This small molecule binds to this protein.
Small molecule (SMILES): CC(=O)N[C@H]1[C@H](O[C@H]2[C@H](O)[C@@H](NC(C)=O)CO[C@@H]2CO)O[C@H](CO)[C@@H](O[C@@H]2O[C@H](CO)[C@@H](O)[C@H](O)[C@@H]2O)[C@@H]1O

Sequence of chain 2.C:
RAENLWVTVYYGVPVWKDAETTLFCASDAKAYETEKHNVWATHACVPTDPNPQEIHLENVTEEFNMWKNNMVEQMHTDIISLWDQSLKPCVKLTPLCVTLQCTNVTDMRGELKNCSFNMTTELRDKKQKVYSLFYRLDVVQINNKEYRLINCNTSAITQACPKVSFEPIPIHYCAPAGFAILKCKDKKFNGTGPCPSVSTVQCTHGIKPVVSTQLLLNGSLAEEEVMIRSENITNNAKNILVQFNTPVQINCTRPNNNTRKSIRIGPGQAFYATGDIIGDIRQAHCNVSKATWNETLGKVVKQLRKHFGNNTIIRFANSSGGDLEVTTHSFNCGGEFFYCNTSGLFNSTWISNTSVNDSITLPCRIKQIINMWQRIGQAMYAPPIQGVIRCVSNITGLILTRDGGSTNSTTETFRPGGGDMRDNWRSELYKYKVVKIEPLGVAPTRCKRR

Binding-site contacts:
Ligand atom C4 contacts residue NAG2 of chain 2.I at 4.4 Å.
Ligand atom C8 contacts residue NAG1 of chain 2.I at 4.2 Å.
Ligand atom O5 contacts residue NAG2 of chain 2.I at 4.4 Å.
Ligand atom C3 contacts residue NAG2 of chain 2.I at 4.2 Å.
Ligand atom O5 contacts residue SER358 of chain 2.C at 4.4 Å.
Ligand atom O7 contacts residue NAG1 of chain 2.I at 2.6 Å (h-bond).
Ligand atom C4 contacts residue NAG1 of chain 2.I at 4.0 Å.
Ligand atom C1 contacts residue NAG1 of chain 2.I at 4.3 Å.
Ligand atom C5 contacts residue ASN333 of chain 2.C at 3.7 Å.
Ligand atom O7 contacts residue SER358 of chain 2.C at 3.5 Å (h-bond).
Ligand atom O7 contacts residue ASN333 of chain 2.C at 4.0 Å.
Ligand atom C8 contacts residue NAG2 of chain 2.I at 3.8 Å.
Ligand atom N2 contacts residue NAG1 of chain 2.I at 4.2 Å.
Ligand atom O5 contacts residue NAG1 of chain 2.I at 4.4 Å.
Ligand atom C7 contacts residue NAG1 of chain 2.I at 3.4 Å.
Ligand atom O6 contacts residue NAG2 of chain 2.I at 2.8 Å (h-bond).
Ligand atom C2 contacts residue SER358 of chain 2.C at 3.9 Å.
Ligand atom C1 contacts residue NAG2 of chain 2.I at 4.2 Å.
Ligand atom O5 contacts residue ASN333 of chain 2.C at 2.4 Å (h-bond).
Ligand atom C8 contacts residue ASN356 of chain 2.C at 4.4 Å.
Ligand atom C5 contacts residue NAG2 of chain 2.I at 3.8 Å.
Ligand atom C7 contacts residue SER358 of chain 2.C at 3.7 Å.
Ligand atom O6 contacts residue NAG1 of chain 2.I at 3.6 Å.
Ligand atom C7 contacts residue ASN333 of chain 2.C at 3.6 Å.
Ligand atom C1 contacts residue ASN333 of chain 2.C at 1.4 Å.
Ligand atom C2 contacts residue ASN333 of chain 2.C at 2.5 Å.
Ligand atom O7 contacts residue ASN356 of chain 2.C at 3.2 Å (h-bond).
Ligand atom C4 contacts residue ASN333 of chain 2.C at 4.3 Å.
Ligand atom O3 contacts residue NAG1 of chain 2.I at 3.6 Å (h-bond).
Ligand atom C2 contacts residue NAG1 of chain 2.I at 4.3 Å.
Ligand atom N2 contacts residue NAG2 of chain 2.I at 4.0 Å.
Ligand atom O4 contacts residue NAG2 of chain 2.I at 4.0 Å.
Ligand atom C7 contacts residue NAG2 of chain 2.I at 4.4 Å.
Ligand atom C1 contacts residue SER358 of chain 2.C at 3.7 Å.
Ligand atom C8 contacts residue THR342 of chain 2.C at 4.2 Å.
Ligand atom C3 contacts residue ASN333 of chain 2.C at 3.8 Å.
Ligand atom N2 contacts residue SER358 of chain 2.C at 3.9 Å.
Ligand atom N2 contacts residue ASN333 of chain 2.C at 2.9 Å (h-bond).
Ligand atom C7 contacts residue ASN356 of chain 2.C at 4.0 Å.
Ligand atom C6 contacts residue NAG2 of chain 2.I at 4.1 Å.